The protein below binds the small molecule below.
Small molecule (SMILES): CCc1c(C(=O)Nc2cc(S(=O)(=O)N(CC)CC)ccc2O)[nH]c(C)c1C(N)=O

Sequence of chain 1.A:
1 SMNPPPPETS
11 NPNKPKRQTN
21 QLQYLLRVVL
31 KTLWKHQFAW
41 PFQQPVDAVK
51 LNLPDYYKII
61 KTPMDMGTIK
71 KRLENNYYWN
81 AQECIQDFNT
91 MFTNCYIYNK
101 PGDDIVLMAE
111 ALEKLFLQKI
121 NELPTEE

Binding-site contacts:
Ligand atom N6 contacts residue PRO41 of chain 1.A at 2.9 Å (h-bond).
Ligand atom C7 contacts residue ILE105 of chain 1.A at 4.0 Å (hydrophobic).
Ligand atom C14 contacts residue LEU51 of chain 1.A at 3.6 Å (hydrophobic).
Ligand atom N1 contacts residue ASN99 of chain 1.A at 2.9 Å (h-bond).
Ligand atom O9 contacts residue LEU51 of chain 1.A at 4.0 Å.
Ligand atom C15 contacts residue TRP40 of chain 1.A at 4.1 Å (hydrophobic).
Ligand atom C8 contacts residue PRO41 of chain 1.A at 3.7 Å (hydrophobic).
Ligand atom C5 contacts residue ILE105 of chain 1.A at 3.6 Å (hydrophobic).
Ligand atom C26 contacts residue PRO41 of chain 1.A at 3.9 Å (hydrophobic).
Ligand atom C5 contacts residue PRO41 of chain 1.A at 3.8 Å (hydrophobic).
Ligand atom C4 contacts residue ILE105 of chain 1.A at 3.7 Å (hydrophobic).
Ligand atom C11 contacts residue TRP40 of chain 1.A at 3.6 Å (hydrophobic).
Ligand atom C3 contacts residue ILE105 of chain 1.A at 3.9 Å (hydrophobic).
Ligand atom O20 contacts residue LYS50 of chain 1.A at 3.4 Å.
Ligand atom C16 contacts residue LEU51 of chain 1.A at 3.7 Å (hydrophobic).
Ligand atom C8 contacts residue LEU51 of chain 1.A at 3.9 Å (hydrophobic).
Ligand atom C27 contacts residue ILE105 of chain 1.A at 3.7 Å (hydrophobic).
Ligand atom N10 contacts residue TRP40 of chain 1.A at 4.0 Å.
Ligand atom O9 contacts residue PRO41 of chain 1.A at 3.4 Å (h-bond).
Ligand atom C11 contacts residue LEU51 of chain 1.A at 3.7 Å (hydrophobic).
Ligand atom C22 contacts residue GLN44 of chain 1.A at 3.8 Å.
Ligand atom N1 contacts residue ILE105 of chain 1.A at 4.0 Å.
Ligand atom O28 contacts residue TYR56 of chain 1.A at 4.0 Å.
Ligand atom C26 contacts residue VAL46 of chain 1.A at 3.6 Å (hydrophobic).
Ligand atom C26 contacts residue PHE42 of chain 1.A at 3.8 Å (hydrophobic).
Ligand atom O28 contacts residue ASN99 of chain 1.A at 3.0 Å (h-bond).
Ligand atom C23 contacts residue GLN44 of chain 1.A at 3.6 Å.
Ligand atom C15 contacts residue LEU51 of chain 1.A at 3.6 Å (hydrophobic).
Ligand atom C7 contacts residue PRO41 of chain 1.A at 3.8 Å (hydrophobic).
Ligand atom C12 contacts residue LEU51 of chain 1.A at 3.9 Å (hydrophobic).
Ligand atom N1 contacts residue TYR98 of chain 1.A at 3.8 Å.
Ligand atom C12 contacts residue TRP40 of chain 1.A at 3.8 Å (hydrophobic).
Ligand atom C16 contacts residue TRP40 of chain 1.A at 3.8 Å (hydrophobic).
Ligand atom N6 contacts residue ILE105 of chain 1.A at 3.8 Å.
Ligand atom N6 contacts residue VAL46 of chain 1.A at 3.6 Å.
Ligand atom C5 contacts residue VAL46 of chain 1.A at 3.5 Å (hydrophobic).
Ligand atom O28 contacts residue ILE105 of chain 1.A at 3.9 Å.
Ligand atom C13 contacts residue LEU51 of chain 1.A at 3.8 Å (hydrophobic).
Ligand atom N10 contacts residue LEU51 of chain 1.A at 3.8 Å.
Ligand atom C27 contacts residue ASN99 of chain 1.A at 3.6 Å.